Binding-site contacts:
Ligand atom CAP contacts residue ALA36 of chain 1.A at 4.0 Å (hydrophobic).
Ligand atom CAT contacts residue LEU15 of chain 1.A at 4.0 Å (hydrophobic).
Ligand atom C4 contacts residue LEU137 of chain 1.A at 3.4 Å (hydrophobic).
Ligand atom NAA contacts residue GLU134 of chain 1.A at 3.1 Å (salt-bridge).
Ligand atom N3 contacts residue LEU137 of chain 1.A at 4.0 Å.
Ligand atom C4 contacts residue GLU85 of chain 1.A at 3.9 Å.
Ligand atom CAE contacts residue VAL68 of chain 1.A at 3.6 Å (hydrophobic).
Ligand atom CAP contacts residue GLU85 of chain 1.A at 3.7 Å.
Ligand atom OAN contacts residue GLY16 of chain 1.A at 3.3 Å.
Ligand atom CAQ contacts residue LEU137 of chain 1.A at 3.4 Å (hydrophobic).
Ligand atom NAA contacts residue GLU91 of chain 1.A at 2.7 Å (salt-bridge).
Ligand atom CAE contacts residue LEU84 of chain 1.A at 3.8 Å (hydrophobic).
Ligand atom NAM contacts residue ALA36 of chain 1.A at 3.6 Å.
Ligand atom C4 contacts residue CYS87 of chain 1.A at 4.0 Å (hydrophobic).
Ligand atom CAF contacts residue GLU91 of chain 1.A at 3.0 Å.
Ligand atom C4 contacts residue ALA36 of chain 1.A at 3.9 Å (hydrophobic).
Ligand atom CAI contacts residue GLY16 of chain 1.A at 4.2 Å.
Ligand atom CAD contacts residue LEU137 of chain 1.A at 4.0 Å (hydrophobic).
Ligand atom NAM contacts residue LEU137 of chain 1.A at 3.6 Å.
Ligand atom CAF contacts residue GLU134 of chain 1.A at 3.9 Å.
Ligand atom C2 contacts residue CYS87 of chain 1.A at 3.4 Å (hydrophobic).
Ligand atom NAJ contacts residue LEU84 of chain 1.A at 3.5 Å.
Ligand atom N3 contacts residue LEU15 of chain 1.A at 3.8 Å.
Ligand atom C2 contacts residue TYR86 of chain 1.A at 4.0 Å (hydrophobic).
Ligand atom CAF contacts residue LEU137 of chain 1.A at 3.9 Å (hydrophobic).
Ligand atom NAJ contacts residue SER147 of chain 1.A at 4.1 Å.
Ligand atom C2 contacts residue LEU15 of chain 1.A at 3.5 Å (hydrophobic).
Ligand atom C5 contacts residue LEU137 of chain 1.A at 3.3 Å (hydrophobic).
Ligand atom N1 contacts residue LEU15 of chain 1.A at 3.8 Å.
Ligand atom CAB contacts residue SER147 of chain 1.A at 4.2 Å.
Ligand atom N3 contacts residue TYR86 of chain 1.A at 3.8 Å.
Ligand atom CAH contacts residue VAL23 of chain 1.A at 3.7 Å (hydrophobic).
Ligand atom CAT contacts residue GLU91 of chain 1.A at 3.7 Å.
Ligand atom N3 contacts residue CYS87 of chain 1.A at 3.2 Å (h-bond).
Ligand atom C6 contacts residue LEU137 of chain 1.A at 3.7 Å (hydrophobic).
Ligand atom CAE contacts residue GLU85 of chain 1.A at 3.9 Å.
Ligand atom CAI contacts residue LEU15 of chain 1.A at 3.5 Å (hydrophobic).
Ligand atom NAM contacts residue GLU85 of chain 1.A at 2.8 Å (salt-bridge).
Ligand atom CAT contacts residue GLY16 of chain 1.A at 4.0 Å.
Ligand atom CAP contacts residue LEU137 of chain 1.A at 3.6 Å (hydrophobic).

The protein below binds the small molecule below.
Small molecule (SMILES): NC[C@@H]1CN(c2ncnc3[nH]c4cnccc4c23)CCO1

Sequence of chain 1.A:
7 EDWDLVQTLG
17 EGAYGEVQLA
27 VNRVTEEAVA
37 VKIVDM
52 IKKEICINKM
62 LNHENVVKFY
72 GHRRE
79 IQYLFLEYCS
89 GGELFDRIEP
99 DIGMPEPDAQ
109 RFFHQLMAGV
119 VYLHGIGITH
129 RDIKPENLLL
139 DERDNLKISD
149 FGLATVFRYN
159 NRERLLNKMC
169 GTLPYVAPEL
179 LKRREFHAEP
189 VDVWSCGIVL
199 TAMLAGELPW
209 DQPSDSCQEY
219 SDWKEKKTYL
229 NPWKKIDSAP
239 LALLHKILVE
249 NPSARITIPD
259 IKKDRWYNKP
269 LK